This protein binds this small molecule.
Small molecule (SMILES): C=CCNc1nc(N)c(C(=O)c2ccc(Cl)s2)s1

Binding-site contacts:
Ligand atom C5 contacts residue LEU142 of chain 1.A at 3.7 Å (hydrophobic).
Ligand atom N3 contacts residue VAL72 of chain 1.A at 3.9 Å.
Ligand atom C9 contacts residue LEU91 of chain 1.A at 3.5 Å (hydrophobic).
Ligand atom C15 contacts residue GLN139 of chain 1.A at 3.7 Å.
Ligand atom C4 contacts residue ALA39 of chain 1.A at 4.0 Å (hydrophobic).
Ligand atom O7 contacts residue LYS41 of chain 1.A at 2.6 Å (salt-bridge).
Ligand atom C12 contacts residue HIS92 of chain 1.A at 3.3 Å.
Ligand atom C12 contacts residue LEU91 of chain 1.A at 3.4 Å (hydrophobic).
Ligand atom C6 contacts residue LYS41 of chain 1.A at 3.3 Å.
Ligand atom N10 contacts residue PHE90 of chain 1.A at 3.3 Å.
Ligand atom C16 contacts residue GLN139 of chain 1.A at 4.0 Å.
Ligand atom C12 contacts residue PHE90 of chain 1.A at 3.5 Å (hydrophobic).
Ligand atom C4 contacts residue LEU142 of chain 1.A at 3.5 Å (hydrophobic).
Ligand atom S14 contacts residue ASN140 of chain 1.A at 3.8 Å.
Ligand atom C2 contacts residue ALA39 of chain 1.A at 3.5 Å (hydrophobic).
Ligand atom N3 contacts residue LEU142 of chain 1.A at 3.2 Å.
Ligand atom C11 contacts residue LEU91 of chain 1.A at 3.6 Å (hydrophobic).
Ligand atom C2 contacts residue LEU142 of chain 1.A at 3.3 Å (hydrophobic).
Ligand atom N1 contacts residue LEU142 of chain 1.A at 3.7 Å.
Ligand atom N3 contacts residue ALA39 of chain 1.A at 3.4 Å.
Ligand atom C5 contacts residue LYS41 of chain 1.A at 3.3 Å.
Ligand atom C11 contacts residue PHE90 of chain 1.A at 3.7 Å (hydrophobic).
Ligand atom C13 contacts residue HIS92 of chain 1.A at 3.6 Å.
Ligand atom N1 contacts residue LEU91 of chain 1.A at 3.3 Å (h-bond).
Ligand atom N10 contacts residue ILE18 of chain 1.A at 3.9 Å.
Ligand atom N1 contacts residue PHE90 of chain 1.A at 4.0 Å.
Ligand atom C9 contacts residue LEU142 of chain 1.A at 3.5 Å (hydrophobic).
Ligand atom C11 contacts residue ILE18 of chain 1.A at 3.6 Å (hydrophobic).
Ligand atom C17 contacts residue VAL26 of chain 1.A at 3.9 Å (hydrophobic).
Ligand atom S14 contacts residue ASP153 of chain 1.A at 3.6 Å (salt-bridge).
Ligand atom N3 contacts residue GLU89 of chain 1.A at 3.0 Å (salt-bridge).
Ligand atom S8 contacts residue ILE18 of chain 1.A at 4.0 Å.
Ligand atom S14 contacts residue LYS41 of chain 1.A at 3.1 Å (salt-bridge).
Ligand atom S14 contacts residue GLN139 of chain 1.A at 4.0 Å.
Ligand atom O7 contacts residue LEU142 of chain 1.A at 3.7 Å.
Ligand atom S8 contacts residue LEU142 of chain 1.A at 3.6 Å.
Ligand atom N1 contacts residue ALA39 of chain 1.A at 3.8 Å.
Ligand atom CL contacts residue ASN140 of chain 1.A at 3.9 Å.
Ligand atom O7 contacts residue ALA152 of chain 1.A at 3.7 Å.
Ligand atom N10 contacts residue LEU91 of chain 1.A at 2.7 Å (h-bond).

Sequence of chain 1.A:
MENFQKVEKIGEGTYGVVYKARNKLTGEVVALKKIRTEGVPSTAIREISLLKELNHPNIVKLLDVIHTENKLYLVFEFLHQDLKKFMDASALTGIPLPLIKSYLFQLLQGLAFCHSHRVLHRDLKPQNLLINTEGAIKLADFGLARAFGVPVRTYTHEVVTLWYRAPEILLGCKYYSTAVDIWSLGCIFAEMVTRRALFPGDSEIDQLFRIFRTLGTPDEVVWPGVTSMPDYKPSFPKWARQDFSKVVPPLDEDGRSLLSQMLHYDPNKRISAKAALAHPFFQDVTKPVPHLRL